A small-molecule ligand and the protein it binds are described below.
Small molecule (SMILES): CC(=O)N[C@@H]1[C@@H](O)[C@H](O[C@@H]2O[C@H](CO)[C@@H](O[C@@H]3O[C@H](CO)[C@@H](O)[C@H](O)[C@H]3NC(C)=O)[C@H](O)[C@H]2NC(C)=O)[C@@H](CO)O[C@H]1O

Binding-site contacts:
Ligand atom C2 contacts residue ASP101 of chain 1.A at 3.5 Å.
Ligand atom N2 contacts residue ASP101 of chain 1.A at 3.3 Å (salt-bridge).
Ligand atom C2 contacts residue ALA107 of chain 1.A at 3.6 Å (hydrophobic).
Ligand atom O3 contacts residue ASN103 of chain 1.A at 4.0 Å.
Ligand atom C7 contacts residue ASN59 of chain 1.A at 4.0 Å.
Ligand atom C6 contacts residue ASP101 of chain 1.A at 3.0 Å.
Ligand atom C8 contacts residue ILE98 of chain 1.A at 4.0 Å (hydrophobic).
Ligand atom O7 contacts residue TRP62 of chain 1.A at 3.6 Å.
Ligand atom C3 contacts residue ASP101 of chain 1.A at 3.9 Å.
Ligand atom C7 contacts residue ASP101 of chain 1.A at 4.1 Å.
Ligand atom C5 contacts residue ASP101 of chain 1.A at 3.8 Å.
Ligand atom C1 contacts residue ASP101 of chain 1.A at 3.0 Å.
Ligand atom C8 contacts residue TRP108 of chain 1.A at 3.0 Å (hydrophobic).
Ligand atom C5 contacts residue ASN103 of chain 1.A at 3.7 Å.
Ligand atom O6 contacts residue ASP101 of chain 1.A at 3.8 Å.
Ligand atom C8 contacts residue ALA107 of chain 1.A at 3.9 Å (hydrophobic).
Ligand atom C7 contacts residue ALA107 of chain 1.A at 3.9 Å (hydrophobic).
Ligand atom O3 contacts residue ALA107 of chain 1.A at 4.0 Å.
Ligand atom O5 contacts residue ASN103 of chain 1.A at 3.7 Å.
Ligand atom C2 contacts residue ASN59 of chain 1.A at 4.1 Å.
Ligand atom O5 contacts residue ASP101 of chain 1.A at 4.0 Å.
Ligand atom C8 contacts residue LEU75 of chain 1.A at 3.6 Å (hydrophobic).
Ligand atom C6 contacts residue TRP63 of chain 1.A at 3.5 Å (hydrophobic).
Ligand atom O7 contacts residue GLN57 of chain 1.A at 4.0 Å.
Ligand atom O1 contacts residue ASP52 of chain 1.A at 3.9 Å.
Ligand atom C1 contacts residue ALA107 of chain 1.A at 3.9 Å (hydrophobic).
Ligand atom O7 contacts residue ASN59 of chain 1.A at 2.9 Å (h-bond).
Ligand atom C4 contacts residue ASP101 of chain 1.A at 3.9 Å.
Ligand atom O3 contacts residue TRP63 of chain 1.A at 3.3 Å (h-bond).
Ligand atom O4 contacts residue ASP101 of chain 1.A at 3.6 Å.
Ligand atom O7 contacts residue TRP63 of chain 1.A at 3.3 Å.
Ligand atom C6 contacts residue ASN103 of chain 1.A at 3.3 Å.
Ligand atom O6 contacts residue ALA107 of chain 1.A at 3.9 Å.
Ligand atom C3 contacts residue ALA107 of chain 1.A at 3.7 Å (hydrophobic).
Ligand atom C8 contacts residue GLN57 of chain 1.A at 3.8 Å.
Ligand atom O1 contacts residue ASN59 of chain 1.A at 3.5 Å.
Ligand atom O6 contacts residue TRP62 of chain 1.A at 3.2 Å (h-bond).
Ligand atom O7 contacts residue ILE58 of chain 1.A at 3.6 Å.
Ligand atom C7 contacts residue GLN57 of chain 1.A at 4.0 Å.
Ligand atom N2 contacts residue ALA107 of chain 1.A at 2.9 Å (h-bond).

Sequence of chain 1.A:
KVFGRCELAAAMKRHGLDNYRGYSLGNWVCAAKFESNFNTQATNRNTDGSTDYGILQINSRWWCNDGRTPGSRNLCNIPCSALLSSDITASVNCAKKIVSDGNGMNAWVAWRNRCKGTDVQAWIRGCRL